Binding-site contacts:
Ligand atom C19 contacts residue TYR152 of chain 38.A at 3.9 Å (hydrophobic).
Ligand atom C20 contacts residue VAL191 of chain 38.A at 3.5 Å (hydrophobic).
Ligand atom C10 contacts residue LEU106 of chain 38.A at 4.0 Å (hydrophobic).
Ligand atom C10 contacts residue ILE104 of chain 38.A at 3.9 Å (hydrophobic).
Ligand atom N12 contacts residue TYR128 of chain 38.A at 2.5 Å (h-bond).
Ligand atom C7 contacts residue PHE124 of chain 38.A at 3.8 Å (hydrophobic).
Ligand atom C1 contacts residue ASN198 of chain 38.A at 4.0 Å.
Ligand atom C10 contacts residue TYR128 of chain 38.A at 3.6 Å (hydrophobic).
Ligand atom C21 contacts residue ILE104 of chain 38.A at 3.5 Å (hydrophobic).
Ligand atom C13 contacts residue TYR197 of chain 38.A at 4.0 Å (hydrophobic).
Ligand atom C17 contacts residue TYR128 of chain 38.A at 3.8 Å (hydrophobic).
Ligand atom N9 contacts residue TYR128 of chain 38.A at 4.1 Å.
Ligand atom C11 contacts residue TYR128 of chain 38.A at 3.4 Å (hydrophobic).
Ligand atom C13 contacts residue SER126 of chain 38.A at 3.7 Å.
Ligand atom N4 contacts residue DMS1 of chain 38.F at 3.6 Å (h-bond).
Ligand atom C8 contacts residue TYR197 of chain 38.A at 3.4 Å (hydrophobic).
Ligand atom C15 contacts residue TYR128 of chain 38.A at 3.0 Å (hydrophobic).
Ligand atom C11 contacts residue MET221 of chain 38.A at 4.0 Å (hydrophobic).
Ligand atom C14 contacts residue SER126 of chain 38.A at 3.6 Å.
Ligand atom C21 contacts residue MET224 of chain 38.A at 4.0 Å (hydrophobic).
Ligand atom C19 contacts residue VAL188 of chain 38.A at 3.5 Å (hydrophobic).
Ligand atom N5 contacts residue ASN219 of chain 38.A at 4.1 Å.
Ligand atom C17 contacts residue ILE104 of chain 38.A at 3.8 Å (hydrophobic).
Ligand atom C1 contacts residue DMS1 of chain 38.F at 4.1 Å.
Ligand atom C18 contacts residue VAL188 of chain 38.A at 3.9 Å (hydrophobic).
Ligand atom C11 contacts residue ILE104 of chain 38.A at 3.5 Å (hydrophobic).
Ligand atom C13 contacts residue TYR128 of chain 38.A at 3.0 Å (hydrophobic).
Ligand atom C18 contacts residue TYR152 of chain 38.A at 3.8 Å (hydrophobic).
Ligand atom C20 contacts residue VAL188 of chain 38.A at 3.7 Å (hydrophobic).
Ligand atom C16 contacts residue ILE104 of chain 38.A at 3.7 Å (hydrophobic).
Ligand atom C7 contacts residue TYR197 of chain 38.A at 3.5 Å (hydrophobic).
Ligand atom C10 contacts residue MET221 of chain 38.A at 4.0 Å (hydrophobic).
Ligand atom C8 contacts residue PHE124 of chain 38.A at 3.6 Å (hydrophobic).
Ligand atom C7 contacts residue LEU106 of chain 38.A at 4.1 Å (hydrophobic).
Ligand atom C16 contacts residue TYR128 of chain 38.A at 2.9 Å (hydrophobic).
Ligand atom N4 contacts residue ASN219 of chain 38.A at 4.0 Å.
Ligand atom C14 contacts residue TYR128 of chain 38.A at 3.3 Å (hydrophobic).
Ligand atom N5 contacts residue DMS1 of chain 38.F at 3.9 Å.
Ligand atom C14 contacts residue TYR197 of chain 38.A at 4.1 Å (hydrophobic).
Ligand atom C19 contacts residue VAL191 of chain 38.A at 4.0 Å (hydrophobic).

The small molecule below binds the protein below.
Small molecule (SMILES): COc1ccc(N2CCN(c3cccc(C)c3)CC2)nn1

Sequence of chain 38.A:
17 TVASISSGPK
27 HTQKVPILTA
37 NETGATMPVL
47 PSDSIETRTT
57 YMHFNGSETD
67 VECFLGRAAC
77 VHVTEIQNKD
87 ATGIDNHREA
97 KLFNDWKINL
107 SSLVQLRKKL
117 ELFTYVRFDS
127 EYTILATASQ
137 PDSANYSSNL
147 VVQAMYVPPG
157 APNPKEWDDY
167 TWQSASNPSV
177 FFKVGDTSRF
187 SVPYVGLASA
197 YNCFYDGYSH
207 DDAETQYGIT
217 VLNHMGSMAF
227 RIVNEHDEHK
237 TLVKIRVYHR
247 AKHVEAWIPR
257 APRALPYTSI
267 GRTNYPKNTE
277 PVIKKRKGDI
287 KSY